This protein binds this small molecule.
Small molecule (SMILES): CC(=O)N[C@@H]1[C@@H](O)[C@H](O)[C@@H](CO)O[C@H]1O

Binding-site contacts:
Ligand atom O6 contacts residue ASP413 of chain 1.D at 3.1 Å (salt-bridge).
Ligand atom C4 contacts residue ASN414 of chain 1.D at 4.2 Å.
Ligand atom C3 contacts residue ASN414 of chain 1.D at 3.8 Å.
Ligand atom O7 contacts residue TRP576 of chain 1.D at 3.8 Å.
Ligand atom C7 contacts residue ASN414 of chain 1.D at 3.6 Å.
Ligand atom C2 contacts residue ASN414 of chain 1.D at 2.5 Å.
Ligand atom C8 contacts residue ASN414 of chain 1.D at 3.9 Å.
Ligand atom C5 contacts residue ASN414 of chain 1.D at 3.7 Å.
Ligand atom C1 contacts residue ASN414 of chain 1.D at 1.4 Å.
Ligand atom O5 contacts residue ASP413 of chain 1.D at 4.4 Å.
Ligand atom C6 contacts residue ASP413 of chain 1.D at 4.2 Å.
Ligand atom C8 contacts residue GLU415 of chain 1.D at 4.0 Å.
Ligand atom N2 contacts residue ASN414 of chain 1.D at 3.0 Å (h-bond).
Ligand atom O5 contacts residue ASN414 of chain 1.D at 2.4 Å (h-bond).

Sequence of chain 1.D:
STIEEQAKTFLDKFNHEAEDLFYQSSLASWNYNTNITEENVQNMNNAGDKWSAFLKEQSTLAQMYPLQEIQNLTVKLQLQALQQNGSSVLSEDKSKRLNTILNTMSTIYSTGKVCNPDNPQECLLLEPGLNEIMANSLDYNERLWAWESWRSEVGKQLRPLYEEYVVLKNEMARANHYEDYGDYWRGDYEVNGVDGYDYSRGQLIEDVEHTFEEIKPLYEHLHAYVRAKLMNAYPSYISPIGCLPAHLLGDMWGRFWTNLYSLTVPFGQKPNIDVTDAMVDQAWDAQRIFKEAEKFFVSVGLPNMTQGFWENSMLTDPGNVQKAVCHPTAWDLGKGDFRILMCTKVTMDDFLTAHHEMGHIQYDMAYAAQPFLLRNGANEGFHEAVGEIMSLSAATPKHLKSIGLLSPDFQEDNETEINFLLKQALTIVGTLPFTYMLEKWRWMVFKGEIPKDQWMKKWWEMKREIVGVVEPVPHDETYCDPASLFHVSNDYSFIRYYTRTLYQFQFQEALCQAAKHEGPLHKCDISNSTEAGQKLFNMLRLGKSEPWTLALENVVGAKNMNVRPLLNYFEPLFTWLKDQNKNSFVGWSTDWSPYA